Binding-site contacts:
Ligand atom C4 contacts residue ILE311 of chain 1.A at 4.3 Å (hydrophobic).
Ligand atom C5 contacts residue NAG2 of chain 1.E at 3.6 Å.
Ligand atom C6 contacts residue MAN1 of chain 1.O at 3.2 Å.
Ligand atom C4 contacts residue NAG2 of chain 1.E at 4.4 Å.
Ligand atom C5 contacts residue ILE311 of chain 1.A at 3.3 Å (hydrophobic).
Ligand atom O6 contacts residue NAG2 of chain 1.E at 3.7 Å.
Ligand atom C6 contacts residue SER312 of chain 1.A at 3.7 Å.
Ligand atom O6 contacts residue SER312 of chain 1.A at 4.2 Å.
Ligand atom C6 contacts residue NAG2 of chain 1.E at 4.2 Å.
Ligand atom O5 contacts residue ILE311 of chain 1.A at 3.8 Å.
Ligand atom O5 contacts residue ASN313 of chain 1.A at 4.0 Å.
Ligand atom C6 contacts residue ASN313 of chain 1.A at 4.1 Å.
Ligand atom C1 contacts residue ILE311 of chain 1.A at 3.9 Å (hydrophobic).
Ligand atom C6 contacts residue ILE311 of chain 1.A at 3.7 Å (hydrophobic).
Ligand atom C6 contacts residue PRO310 of chain 1.A at 4.0 Å (hydrophobic).
Ligand atom C5 contacts residue SER312 of chain 1.A at 4.0 Å.
Ligand atom O6 contacts residue ASN313 of chain 1.A at 2.9 Å (h-bond).
Ligand atom C2 contacts residue NAG2 of chain 1.E at 3.4 Å.
Ligand atom O2 contacts residue NAG2 of chain 1.E at 3.2 Å (h-bond).
Ligand atom O5 contacts residue NAG2 of chain 1.E at 2.2 Å (h-bond).
Ligand atom C1 contacts residue NAG2 of chain 1.E at 2.5 Å.
Ligand atom O6 contacts residue MAN1 of chain 1.O at 2.5 Å.
Ligand atom O4 contacts residue PRO310 of chain 1.A at 3.7 Å.
Ligand atom O5 contacts residue SER312 of chain 1.A at 4.1 Å.

Sequence of chain 1.A:
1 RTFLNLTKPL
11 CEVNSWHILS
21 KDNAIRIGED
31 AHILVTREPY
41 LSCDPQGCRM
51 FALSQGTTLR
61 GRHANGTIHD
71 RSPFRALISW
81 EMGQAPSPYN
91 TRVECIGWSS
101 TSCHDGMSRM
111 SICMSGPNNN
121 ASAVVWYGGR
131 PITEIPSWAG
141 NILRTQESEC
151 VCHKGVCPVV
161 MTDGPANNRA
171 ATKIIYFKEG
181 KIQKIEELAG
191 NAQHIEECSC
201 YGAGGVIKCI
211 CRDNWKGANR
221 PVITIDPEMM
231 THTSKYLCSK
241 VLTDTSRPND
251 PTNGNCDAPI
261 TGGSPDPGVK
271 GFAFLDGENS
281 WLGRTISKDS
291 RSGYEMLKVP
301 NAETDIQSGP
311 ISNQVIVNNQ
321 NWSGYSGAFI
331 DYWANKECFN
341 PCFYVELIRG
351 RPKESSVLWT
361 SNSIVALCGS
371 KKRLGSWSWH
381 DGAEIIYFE

A small-molecule ligand and the protein it binds are described below.
Small molecule (SMILES): OC[C@H]1O[C@@H](O)[C@@H](O)[C@@H](O)[C@@H]1O